Sequence of chain 1.B:
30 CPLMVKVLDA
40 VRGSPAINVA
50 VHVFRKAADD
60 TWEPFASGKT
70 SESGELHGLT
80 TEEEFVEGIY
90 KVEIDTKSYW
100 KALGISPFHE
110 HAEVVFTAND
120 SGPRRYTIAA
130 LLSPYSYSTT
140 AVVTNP

Binding-site contacts:
Ligand atom CAI contacts residue ALA128 of chain 2.B at 3.8 Å (hydrophobic).
Ligand atom CAB contacts residue LEU130 of chain 2.B at 3.9 Å (hydrophobic).
Ligand atom CAA contacts residue LEU130 of chain 1.B at 3.9 Å (hydrophobic).
Ligand atom CAO contacts residue LEU37 of chain 2.B at 3.9 Å (hydrophobic).
Ligand atom CAG contacts residue JTE1 of chain 2.D at 1.3 Å.
Ligand atom CAC contacts residue JTE1 of chain 2.D at 0.1 Å.
Ligand atom FAL contacts residue JTE1 of chain 2.D at 1.1 Å.
Ligand atom CAM contacts residue JTE1 of chain 2.D at 1.9 Å.
Ligand atom CAR contacts residue JTE1 of chain 2.D at 2.4 Å.
Ligand atom CAI contacts residue JTE1 of chain 2.D at 1.2 Å.
Ligand atom OAT contacts residue JTE1 of chain 2.D at 3.4 Å.
Ligand atom CAE contacts residue THR138 of chain 1.B at 3.8 Å.
Ligand atom CAF contacts residue JTE1 of chain 2.D at 1.0 Å.
Ligand atom CAE contacts residue SER137 of chain 1.B at 3.7 Å.
Ligand atom CAM contacts residue LEU37 of chain 2.B at 3.3 Å (hydrophobic).
Ligand atom CAJ contacts residue JTE1 of chain 2.D at 1.1 Å.
Ligand atom CAJ contacts residue LEU37 of chain 2.B at 3.4 Å (hydrophobic).
Ligand atom CAQ contacts residue JTE1 of chain 2.D at 2.3 Å.
Ligand atom CAQ contacts residue LYS35 of chain 2.B at 3.0 Å.
Ligand atom CAN contacts residue LEU37 of chain 2.B at 3.7 Å (hydrophobic).
Ligand atom OAS contacts residue LYS35 of chain 1.B at 3.6 Å.
Ligand atom CAA contacts residue SER137 of chain 2.B at 3.5 Å.
Ligand atom CAO contacts residue JTE1 of chain 2.D at 1.2 Å.
Ligand atom CAI contacts residue ALA129 of chain 2.B at 3.9 Å (hydrophobic).
Ligand atom CAP contacts residue JTE1 of chain 2.D at 2.8 Å.
Ligand atom CAK contacts residue LEU37 of chain 2.B at 3.7 Å (hydrophobic).
Ligand atom CAK contacts residue JTE1 of chain 2.D at 1.0 Å.
Ligand atom OAS contacts residue JTE1 of chain 2.D at 1.4 Å (h-bond).
Ligand atom CAE contacts residue JTE1 of chain 2.D at 0.7 Å.
Ligand atom CAA contacts residue THR138 of chain 2.B at 3.7 Å.
Ligand atom CAA contacts residue JTE1 of chain 2.D at 0.7 Å.
Ligand atom CAE contacts residue THR139 of chain 1.B at 3.9 Å.
Ligand atom CAN contacts residue JTE1 of chain 2.D at 2.2 Å.
Ligand atom CAI contacts residue LEU37 of chain 2.B at 3.2 Å (hydrophobic).
Ligand atom CAD contacts residue JTE1 of chain 2.D at 0.5 Å.
Ligand atom CAH contacts residue JTE1 of chain 2.D at 1.0 Å.
Ligand atom CAE contacts residue ALA128 of chain 1.B at 3.8 Å (hydrophobic).
Ligand atom CAB contacts residue JTE1 of chain 2.D at 0.5 Å.
Ligand atom FAL contacts residue ALA128 of chain 1.B at 3.2 Å.
Ligand atom CAP contacts residue LYS35 of chain 2.B at 3.7 Å.

A protein and the small-molecule ligand that binds it are described below.
Small molecule (SMILES): Cc1cc(C)cc(-c2ccc([C@@H](C)C(=O)O)cc2F)c1

Sequence of chain 2.B:
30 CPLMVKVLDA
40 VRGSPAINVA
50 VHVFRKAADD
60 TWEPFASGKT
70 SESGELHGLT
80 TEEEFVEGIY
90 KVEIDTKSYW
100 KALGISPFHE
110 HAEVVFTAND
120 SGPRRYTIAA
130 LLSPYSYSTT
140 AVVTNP